Sequence of chain 2.A:
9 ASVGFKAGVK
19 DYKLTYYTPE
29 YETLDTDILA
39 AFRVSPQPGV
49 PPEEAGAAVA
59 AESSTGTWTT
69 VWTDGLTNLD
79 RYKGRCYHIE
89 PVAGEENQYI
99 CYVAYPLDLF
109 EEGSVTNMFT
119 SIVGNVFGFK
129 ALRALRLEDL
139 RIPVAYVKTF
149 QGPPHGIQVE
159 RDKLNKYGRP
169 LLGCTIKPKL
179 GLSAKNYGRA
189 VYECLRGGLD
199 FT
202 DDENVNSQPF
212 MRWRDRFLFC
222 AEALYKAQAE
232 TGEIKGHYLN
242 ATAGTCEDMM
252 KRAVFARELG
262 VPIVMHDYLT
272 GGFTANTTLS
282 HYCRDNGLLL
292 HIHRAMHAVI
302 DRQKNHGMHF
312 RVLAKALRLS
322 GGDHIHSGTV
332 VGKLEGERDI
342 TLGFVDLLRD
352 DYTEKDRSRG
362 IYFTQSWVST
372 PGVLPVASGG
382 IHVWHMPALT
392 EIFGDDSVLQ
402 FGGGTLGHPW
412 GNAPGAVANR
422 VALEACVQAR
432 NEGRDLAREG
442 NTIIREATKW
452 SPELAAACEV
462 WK

The protein below binds the small molecule below.
Small molecule (SMILES): O=C(COP(=O)(O)O)[C@H](O)[C@H](O)COP(=O)(O)O

Sequence of chain 1.E:
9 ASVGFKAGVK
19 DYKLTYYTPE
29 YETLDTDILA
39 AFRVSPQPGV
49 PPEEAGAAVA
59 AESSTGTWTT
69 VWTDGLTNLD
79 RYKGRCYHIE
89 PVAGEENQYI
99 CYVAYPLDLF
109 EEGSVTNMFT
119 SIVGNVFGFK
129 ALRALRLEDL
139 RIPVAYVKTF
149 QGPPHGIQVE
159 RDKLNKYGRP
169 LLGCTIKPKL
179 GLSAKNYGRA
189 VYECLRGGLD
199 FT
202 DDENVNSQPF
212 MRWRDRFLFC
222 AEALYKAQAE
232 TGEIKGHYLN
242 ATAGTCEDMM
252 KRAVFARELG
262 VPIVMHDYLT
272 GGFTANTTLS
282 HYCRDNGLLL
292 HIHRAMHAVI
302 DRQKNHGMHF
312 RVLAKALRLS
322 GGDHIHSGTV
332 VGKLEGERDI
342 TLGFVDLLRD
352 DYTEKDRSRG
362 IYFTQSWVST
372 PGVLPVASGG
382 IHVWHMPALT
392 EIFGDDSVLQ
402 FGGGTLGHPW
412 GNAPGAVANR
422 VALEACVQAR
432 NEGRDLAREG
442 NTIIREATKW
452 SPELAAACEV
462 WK

Binding-site contacts:
Ligand atom O1P contacts residue TRP66 of chain 2.A at 3.1 Å (h-bond).
Ligand atom O4 contacts residue GLY380 of chain 1.E at 3.6 Å.
Ligand atom O4P contacts residue ARG295 of chain 1.E at 3.5 Å (salt-bridge).
Ligand atom O1P contacts residue GLY404 of chain 1.E at 2.7 Å (h-bond).
Ligand atom C2 contacts residue LYS175 of chain 1.E at 3.9 Å.
Ligand atom O3P contacts residue GLY380 of chain 1.E at 3.5 Å.
Ligand atom O2 contacts residue KCX201 of chain 1.E at 3.5 Å (h-bond).
Ligand atom P2 contacts residue HIS298 of chain 1.E at 3.9 Å.
Ligand atom O6P contacts residue ARG295 of chain 1.E at 2.9 Å (salt-bridge).
Ligand atom P2 contacts residue ARG295 of chain 1.E at 3.6 Å.
Ligand atom O6P contacts residue HIS327 of chain 1.E at 3.9 Å.
Ligand atom C3 contacts residue KCX201 of chain 1.E at 3.1 Å.
Ligand atom O2 contacts residue LYS175 of chain 1.E at 3.1 Å (salt-bridge).
Ligand atom O1 contacts residue LYS175 of chain 1.E at 3.1 Å (salt-bridge).
Ligand atom P1 contacts residue TRP66 of chain 2.A at 3.7 Å.
Ligand atom P1 contacts residue GLY404 of chain 1.E at 3.8 Å.
Ligand atom O2P contacts residue GLY404 of chain 1.E at 3.8 Å.
Ligand atom C3 contacts residue SER379 of chain 1.E at 3.4 Å.
Ligand atom C2 contacts residue CA1 of chain 1.N at 3.2 Å.
Ligand atom O2 contacts residue CA1 of chain 1.N at 2.3 Å.
Ligand atom O3P contacts residue TRP66 of chain 2.A at 3.4 Å.
Ligand atom O4 contacts residue SER379 of chain 1.E at 3.4 Å (h-bond).
Ligand atom O3 contacts residue HIS294 of chain 1.E at 3.1 Å (h-bond).
Ligand atom O2P contacts residue PHE402 of chain 1.E at 3.8 Å.
Ligand atom C2 contacts residue KCX201 of chain 1.E at 3.6 Å.
Ligand atom O3 contacts residue KCX201 of chain 1.E at 2.5 Å (h-bond).
Ligand atom C3 contacts residue CA1 of chain 1.N at 3.4 Å.
Ligand atom O6P contacts residue HIS298 of chain 1.E at 3.8 Å.
Ligand atom O3 contacts residue CA1 of chain 1.N at 2.6 Å.
Ligand atom O4P contacts residue HIS298 of chain 1.E at 3.0 Å (h-bond).
Ligand atom O1P contacts residue GLY403 of chain 1.E at 3.5 Å.
Ligand atom O2P contacts residue GLY403 of chain 1.E at 2.7 Å (h-bond).
Ligand atom C4 contacts residue SER379 of chain 1.E at 3.8 Å.
Ligand atom O5P contacts residue GLY329 of chain 1.E at 3.9 Å.
Ligand atom O3 contacts residue GLU204 of chain 1.E at 3.5 Å (salt-bridge).
Ligand atom C1 contacts residue SER379 of chain 1.E at 3.6 Å.
Ligand atom P1 contacts residue GLY403 of chain 1.E at 3.9 Å.
Ligand atom O3P contacts residue GLY381 of chain 1.E at 2.8 Å (h-bond).
Ligand atom O5P contacts residue ARG295 of chain 1.E at 3.5 Å (salt-bridge).
Ligand atom O1P contacts residue LYS175 of chain 1.E at 3.2 Å.